A protein and the small-molecule ligand that binds it are described below.
Small molecule (SMILES): CC(=O)N[C@@H]1[C@@H](O)[C@H](O)[C@@H](CO)O[C@H]1O

Binding-site contacts:
Ligand atom O5 contacts residue ASN13 of chain 1.C at 2.3 Å (h-bond).
Ligand atom C4 contacts residue ASN13 of chain 1.C at 4.2 Å.
Ligand atom C1 contacts residue ASN13 of chain 1.C at 1.4 Å.
Ligand atom C5 contacts residue ASN13 of chain 1.C at 3.6 Å.
Ligand atom C2 contacts residue ASN13 of chain 1.C at 2.5 Å.
Ligand atom C8 contacts residue ASN13 of chain 1.C at 4.3 Å.
Ligand atom C7 contacts residue ASN13 of chain 1.C at 3.1 Å.
Ligand atom N2 contacts residue ASN13 of chain 1.C at 3.0 Å (h-bond).
Ligand atom C3 contacts residue ASN13 of chain 1.C at 3.8 Å.
Ligand atom O7 contacts residue ASN13 of chain 1.C at 2.8 Å (h-bond).

Sequence of chain 1.C:
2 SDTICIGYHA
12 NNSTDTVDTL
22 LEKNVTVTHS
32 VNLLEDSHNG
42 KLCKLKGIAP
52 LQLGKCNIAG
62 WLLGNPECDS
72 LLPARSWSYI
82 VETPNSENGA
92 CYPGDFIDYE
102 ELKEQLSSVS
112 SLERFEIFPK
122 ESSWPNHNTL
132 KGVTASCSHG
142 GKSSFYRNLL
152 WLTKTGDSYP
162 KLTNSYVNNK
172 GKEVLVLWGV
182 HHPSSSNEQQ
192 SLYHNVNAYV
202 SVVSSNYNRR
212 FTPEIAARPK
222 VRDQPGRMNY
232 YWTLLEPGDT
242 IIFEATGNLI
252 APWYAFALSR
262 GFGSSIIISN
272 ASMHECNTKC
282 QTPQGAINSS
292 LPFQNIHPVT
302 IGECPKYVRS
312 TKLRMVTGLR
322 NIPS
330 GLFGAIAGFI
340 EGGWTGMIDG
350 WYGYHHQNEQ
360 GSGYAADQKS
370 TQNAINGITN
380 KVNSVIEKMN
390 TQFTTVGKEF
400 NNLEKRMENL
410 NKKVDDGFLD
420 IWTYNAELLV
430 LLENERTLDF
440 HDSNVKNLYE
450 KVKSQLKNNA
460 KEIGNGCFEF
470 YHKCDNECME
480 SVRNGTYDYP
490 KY